This small molecule binds to this protein.
Small molecule (SMILES): COc1cccc(OC)c1O

Binding-site contacts:
Ligand atom C4 contacts residue HEM1 of chain 1.B at 3.7 Å.
Ligand atom O2 contacts residue PHE77 of chain 1.A at 3.7 Å.
Ligand atom C6 contacts residue VAL243 of chain 1.A at 3.6 Å (hydrophobic).
Ligand atom C3 contacts residue THR298 of chain 1.A at 3.8 Å.
Ligand atom O1 contacts residue VAL243 of chain 1.A at 2.6 Å (h-bond).
Ligand atom C4 contacts residue ILE83 of chain 1.A at 4.1 Å (hydrophobic).
Ligand atom C1 contacts residue VAL243 of chain 1.A at 3.6 Å (hydrophobic).
Ligand atom C7 contacts residue PHE171 of chain 1.A at 3.2 Å (hydrophobic).
Ligand atom C8 contacts residue VAL243 of chain 1.A at 3.7 Å (hydrophobic).
Ligand atom C7 contacts residue ILE83 of chain 1.A at 4.0 Å (hydrophobic).
Ligand atom O1 contacts residue PHE77 of chain 1.A at 4.0 Å.
Ligand atom O2 contacts residue PHE171 of chain 1.A at 4.1 Å.
Ligand atom C7 contacts residue LEU246 of chain 1.A at 4.4 Å (hydrophobic).
Ligand atom O2 contacts residue PHE397 of chain 1.A at 3.5 Å.
Ligand atom C8 contacts residue ALA248 of chain 1.A at 3.5 Å (hydrophobic).
Ligand atom O1 contacts residue GLY247 of chain 1.A at 2.9 Å (h-bond).
Ligand atom C3 contacts residue ILE83 of chain 1.A at 4.2 Å (hydrophobic).
Ligand atom C2 contacts residue PHE397 of chain 1.A at 4.0 Å (hydrophobic).
Ligand atom C7 contacts residue PHE77 of chain 1.A at 4.2 Å (hydrophobic).
Ligand atom C8 contacts residue HEM1 of chain 1.B at 3.4 Å.
Ligand atom C3 contacts residue ILE294 of chain 1.A at 3.9 Å (hydrophobic).
Ligand atom C7 contacts residue ALA297 of chain 1.A at 3.9 Å (hydrophobic).
Ligand atom C5 contacts residue ILE294 of chain 1.A at 3.7 Å (hydrophobic).
Ligand atom O3 contacts residue VAL243 of chain 1.A at 3.0 Å (h-bond).
Ligand atom O3 contacts residue GLY247 of chain 1.A at 3.3 Å.
Ligand atom O2 contacts residue ILE83 of chain 1.A at 4.0 Å.
Ligand atom C8 contacts residue GLY247 of chain 1.A at 4.0 Å.
Ligand atom O1 contacts residue LEU246 of chain 1.A at 3.4 Å.
Ligand atom C5 contacts residue HEM1 of chain 1.B at 3.7 Å.
Ligand atom C5 contacts residue VAL243 of chain 1.A at 4.4 Å (hydrophobic).
Ligand atom O3 contacts residue ALA248 of chain 1.A at 3.3 Å (h-bond).
Ligand atom C7 contacts residue PHE397 of chain 1.A at 3.3 Å (hydrophobic).
Ligand atom C4 contacts residue ILE294 of chain 1.A at 3.4 Å (hydrophobic).
Ligand atom C6 contacts residue GLY247 of chain 1.A at 3.7 Å.
Ligand atom C1 contacts residue GLY247 of chain 1.A at 3.7 Å.
Ligand atom C6 contacts residue ALA248 of chain 1.A at 4.4 Å (hydrophobic).
Ligand atom C2 contacts residue ILE83 of chain 1.A at 4.2 Å (hydrophobic).
Ligand atom C4 contacts residue THR298 of chain 1.A at 4.0 Å.
Ligand atom O2 contacts residue LEU246 of chain 1.A at 3.9 Å.
Ligand atom C6 contacts residue ILE294 of chain 1.A at 4.4 Å (hydrophobic).

Sequence of chain 1.A:
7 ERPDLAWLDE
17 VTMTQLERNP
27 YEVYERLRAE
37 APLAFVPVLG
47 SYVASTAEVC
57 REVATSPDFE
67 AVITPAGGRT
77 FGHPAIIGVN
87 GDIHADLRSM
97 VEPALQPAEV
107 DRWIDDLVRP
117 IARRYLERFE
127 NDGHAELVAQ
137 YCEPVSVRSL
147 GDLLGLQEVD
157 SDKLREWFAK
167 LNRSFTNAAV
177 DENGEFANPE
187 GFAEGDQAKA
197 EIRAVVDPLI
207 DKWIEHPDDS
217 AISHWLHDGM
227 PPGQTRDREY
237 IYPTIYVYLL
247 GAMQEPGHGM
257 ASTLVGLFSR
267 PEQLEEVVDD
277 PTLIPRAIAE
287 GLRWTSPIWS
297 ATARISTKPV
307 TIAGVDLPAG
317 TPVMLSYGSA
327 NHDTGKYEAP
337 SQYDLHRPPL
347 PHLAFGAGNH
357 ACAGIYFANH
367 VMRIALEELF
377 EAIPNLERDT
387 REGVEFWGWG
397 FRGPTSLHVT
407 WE